Binding-site contacts:
Ligand atom C2 contacts residue GLY516 of chain 2.B at 3.8 Å.
Ligand atom O4' contacts residue PHE487 of chain 2.B at 4.0 Å.
Ligand atom C4 contacts residue PHE487 of chain 2.B at 3.5 Å (hydrophobic).
Ligand atom N6 contacts residue MET494 of chain 2.B at 4.2 Å.
Ligand atom C2' contacts residue ARG560 of chain 2.B at 3.0 Å.
Ligand atom C2 contacts residue MET494 of chain 2.B at 3.5 Å (hydrophobic).
Ligand atom C4' contacts residue ALA517 of chain 2.B at 3.8 Å (hydrophobic).
Ligand atom O2G contacts residue LYS205 of chain 2.B at 3.6 Å (salt-bridge).
Ligand atom N6 contacts residue PHE487 of chain 2.B at 3.9 Å.
Ligand atom N3 contacts residue LYS515 of chain 2.B at 4.1 Å.
Ligand atom C8 contacts residue PHE487 of chain 2.B at 4.1 Å (hydrophobic).
Ligand atom C3' contacts residue ARG560 of chain 2.B at 3.8 Å.
Ligand atom O2' contacts residue LEU562 of chain 2.B at 3.5 Å.
Ligand atom N9 contacts residue PHE487 of chain 2.B at 3.7 Å.
Ligand atom O2B contacts residue LYS492 of chain 2.B at 4.2 Å.
Ligand atom N3 contacts residue LYS492 of chain 2.B at 3.7 Å.
Ligand atom O3' contacts residue ARG560 of chain 2.B at 3.9 Å.
Ligand atom C2 contacts residue LYS515 of chain 2.B at 3.4 Å.
Ligand atom O2' contacts residue ARG560 of chain 2.B at 3.0 Å (salt-bridge).
Ligand atom C2 contacts residue PHE487 of chain 2.B at 3.7 Å (hydrophobic).
Ligand atom N6 contacts residue LYS515 of chain 2.B at 4.2 Å.
Ligand atom C3B contacts residue LYS205 of chain 2.B at 4.1 Å.
Ligand atom O1B contacts residue LYS492 of chain 2.B at 3.5 Å (salt-bridge).
Ligand atom O2' contacts residue ALA517 of chain 2.B at 4.2 Å.
Ligand atom O2A contacts residue ILE188 of chain 2.B at 3.5 Å.
Ligand atom C1' contacts residue PHE487 of chain 2.B at 4.2 Å (hydrophobic).
Ligand atom N6 contacts residue GLU442 of chain 2.B at 3.8 Å.
Ligand atom C5' contacts residue LYS492 of chain 2.B at 4.2 Å.
Ligand atom N1 contacts residue PHE487 of chain 2.B at 3.8 Å.
Ligand atom N1 contacts residue LYS515 of chain 2.B at 3.9 Å.
Ligand atom N3 contacts residue GLY516 of chain 2.B at 3.6 Å.
Ligand atom N3 contacts residue PHE487 of chain 2.B at 3.6 Å.
Ligand atom N3 contacts residue ALA517 of chain 2.B at 4.1 Å.
Ligand atom C6 contacts residue PHE487 of chain 2.B at 3.7 Å (hydrophobic).
Ligand atom O2' contacts residue CYS561 of chain 2.B at 3.7 Å.
Ligand atom C2 contacts residue SER493 of chain 2.B at 3.6 Å.
Ligand atom N3 contacts residue SER493 of chain 2.B at 3.9 Å.
Ligand atom C5 contacts residue PHE487 of chain 2.B at 3.6 Å (hydrophobic).
Ligand atom N1 contacts residue MET494 of chain 2.B at 3.4 Å.
Ligand atom O1A contacts residue PHE487 of chain 2.B at 4.0 Å.

This small molecule binds to this protein.
Small molecule (SMILES): Nc1ncnc2c1ncn2[C@@H]1O[C@H](CO[P](=O)(O)O[P](=O)(O)CP(=O)(O)O)[C@@H](O)[C@H]1O

Sequence of chain 2.B:
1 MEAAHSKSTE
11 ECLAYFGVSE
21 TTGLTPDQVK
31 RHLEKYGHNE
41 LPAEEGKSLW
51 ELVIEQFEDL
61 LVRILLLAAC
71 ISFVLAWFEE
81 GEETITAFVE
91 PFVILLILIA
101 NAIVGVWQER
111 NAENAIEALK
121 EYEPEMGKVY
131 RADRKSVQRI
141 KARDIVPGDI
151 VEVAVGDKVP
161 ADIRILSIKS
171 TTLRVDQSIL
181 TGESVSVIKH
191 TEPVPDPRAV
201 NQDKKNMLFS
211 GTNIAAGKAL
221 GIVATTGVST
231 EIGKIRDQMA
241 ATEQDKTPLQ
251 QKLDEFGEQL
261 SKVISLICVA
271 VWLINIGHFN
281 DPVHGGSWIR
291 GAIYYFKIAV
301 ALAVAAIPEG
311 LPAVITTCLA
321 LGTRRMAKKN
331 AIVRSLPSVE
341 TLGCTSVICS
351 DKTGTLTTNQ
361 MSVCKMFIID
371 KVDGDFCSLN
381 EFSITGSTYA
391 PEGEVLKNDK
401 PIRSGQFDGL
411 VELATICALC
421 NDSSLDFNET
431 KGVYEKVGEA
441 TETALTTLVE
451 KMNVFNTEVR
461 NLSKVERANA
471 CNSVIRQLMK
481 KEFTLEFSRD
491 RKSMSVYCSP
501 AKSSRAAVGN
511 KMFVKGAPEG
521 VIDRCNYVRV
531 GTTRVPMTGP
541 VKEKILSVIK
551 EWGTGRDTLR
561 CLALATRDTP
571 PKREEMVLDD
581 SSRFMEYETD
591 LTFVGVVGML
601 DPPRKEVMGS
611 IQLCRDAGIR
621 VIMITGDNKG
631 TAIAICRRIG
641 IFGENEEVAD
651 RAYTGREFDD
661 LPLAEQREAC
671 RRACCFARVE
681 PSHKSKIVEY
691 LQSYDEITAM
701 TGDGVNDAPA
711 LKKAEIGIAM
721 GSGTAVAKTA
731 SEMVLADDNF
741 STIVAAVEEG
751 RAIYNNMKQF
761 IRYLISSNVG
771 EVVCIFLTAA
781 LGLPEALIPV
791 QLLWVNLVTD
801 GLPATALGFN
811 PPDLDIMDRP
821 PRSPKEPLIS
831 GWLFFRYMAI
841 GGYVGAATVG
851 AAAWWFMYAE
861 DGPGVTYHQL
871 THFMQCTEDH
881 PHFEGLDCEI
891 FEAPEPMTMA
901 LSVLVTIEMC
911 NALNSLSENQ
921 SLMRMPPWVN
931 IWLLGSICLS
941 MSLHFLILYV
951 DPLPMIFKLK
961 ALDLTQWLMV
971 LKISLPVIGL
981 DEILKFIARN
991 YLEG